This protein binds this small molecule.
Small molecule (SMILES): CCCC(=O)OC[C@@H](CO[P](=O)(O)O[C@@H]1[C@H](O)[C@H](OP(=O)(O)O)[C@@H](O)[C@H](O)[C@H]1O)OC(=O)CCC

Sequence of chain 1.A:
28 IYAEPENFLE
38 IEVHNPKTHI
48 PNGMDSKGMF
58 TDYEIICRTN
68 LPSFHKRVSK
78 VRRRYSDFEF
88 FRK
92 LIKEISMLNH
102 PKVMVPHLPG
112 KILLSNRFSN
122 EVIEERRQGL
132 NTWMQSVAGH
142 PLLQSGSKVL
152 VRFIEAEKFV

Binding-site contacts:
Ligand atom P3 contacts residue ARG81 of chain 1.A at 4.0 Å.
Ligand atom C4 contacts residue TYR82 of chain 1.A at 4.1 Å (hydrophobic).
Ligand atom O5 contacts residue ILE113 of chain 1.A at 2.8 Å (h-bond).
Ligand atom O33 contacts residue ARG81 of chain 1.A at 2.9 Å.
Ligand atom O5 contacts residue ARG118 of chain 1.A at 4.0 Å.
Ligand atom C4 contacts residue ARG118 of chain 1.A at 4.3 Å.
Ligand atom O3 contacts residue TYR82 of chain 1.A at 4.3 Å.
Ligand atom O4 contacts residue ARG127 of chain 1.A at 2.9 Å (salt-bridge).
Ligand atom C5 contacts residue ARG127 of chain 1.A at 4.0 Å.
Ligand atom O2 contacts residue LYS112 of chain 1.A at 3.9 Å.
Ligand atom P1 contacts residue LYS112 of chain 1.A at 3.5 Å.
Ligand atom O31 contacts residue THR58 of chain 1.A at 4.3 Å.
Ligand atom O4 contacts residue ARG118 of chain 1.A at 3.5 Å (salt-bridge).
Ligand atom C5 contacts residue ARG118 of chain 1.A at 4.0 Å.
Ligand atom C6 contacts residue LYS112 of chain 1.A at 4.0 Å.
Ligand atom O6 contacts residue LYS112 of chain 1.A at 3.6 Å.
Ligand atom O33 contacts residue TYR82 of chain 1.A at 3.6 Å.
Ligand atom C6 contacts residue ILE113 of chain 1.A at 3.9 Å (hydrophobic).
Ligand atom O31 contacts residue TYR82 of chain 1.A at 4.1 Å.
Ligand atom O5 contacts residue ARG127 of chain 1.A at 3.1 Å (salt-bridge).
Ligand atom C4 contacts residue ARG127 of chain 1.A at 3.6 Å.
Ligand atom O6 contacts residue ILE113 of chain 1.A at 3.0 Å (h-bond).
Ligand atom O2 contacts residue SER83 of chain 1.A at 4.3 Å.
Ligand atom O33 contacts residue SER83 of chain 1.A at 2.7 Å (h-bond).
Ligand atom O1 contacts residue LYS112 of chain 1.A at 3.0 Å (salt-bridge).
Ligand atom O32 contacts residue ARG81 of chain 1.A at 3.1 Å (salt-bridge).
Ligand atom O2 contacts residue GLU86 of chain 1.A at 2.7 Å (salt-bridge).
Ligand atom O5 contacts residue LYS112 of chain 1.A at 3.9 Å.
Ligand atom P3 contacts residue SER83 of chain 1.A at 3.9 Å.
Ligand atom O2 contacts residue TYR82 of chain 1.A at 3.6 Å.
Ligand atom O13 contacts residue LYS112 of chain 1.A at 4.4 Å.
Ligand atom O31 contacts residue ARG118 of chain 1.A at 3.9 Å.
Ligand atom P3 contacts residue ARG118 of chain 1.A at 4.0 Å.
Ligand atom O32 contacts residue ARG118 of chain 1.A at 3.1 Å (salt-bridge).
Ligand atom C3 contacts residue ARG118 of chain 1.A at 4.2 Å.
Ligand atom C2 contacts residue GLU86 of chain 1.A at 4.0 Å.
Ligand atom O3 contacts residue SER83 of chain 1.A at 3.8 Å.
Ligand atom O11 contacts residue LYS112 of chain 1.A at 2.7 Å (salt-bridge).
Ligand atom C1 contacts residue LYS112 of chain 1.A at 4.2 Å.
Ligand atom C5 contacts residue ILE113 of chain 1.A at 3.5 Å (hydrophobic).